Binding-site contacts:
Ligand atom C10 contacts residue TYR171 of chain 1.A at 3.4 Å (hydrophobic).
Ligand atom C11 contacts residue TYR171 of chain 1.A at 3.6 Å (hydrophobic).
Ligand atom O10 contacts residue PHE166 of chain 1.A at 3.6 Å.
Ligand atom C1 contacts residue SO41 of chain 1.N at 3.3 Å.
Ligand atom C11 contacts residue HIS192 of chain 1.A at 3.8 Å.
Ligand atom N2 contacts residue GLY132 of chain 1.A at 3.9 Å.
Ligand atom O10 contacts residue TYR171 of chain 1.A at 2.7 Å (h-bond).
Ligand atom O7 contacts residue GLY132 of chain 1.A at 3.6 Å.
Ligand atom O6 contacts residue SER196 of chain 1.A at 4.0 Å.
Ligand atom C3 contacts residue GLN193 of chain 1.A at 3.5 Å.
Ligand atom C7 contacts residue ALA190 of chain 1.A at 3.7 Å (hydrophobic).
Ligand atom O7 contacts residue GLY134 of chain 1.A at 2.8 Å (h-bond).
Ligand atom C7 contacts residue TYR194 of chain 1.A at 3.8 Å (hydrophobic).
Ligand atom C7 contacts residue GLY132 of chain 1.A at 3.4 Å.
Ligand atom O5 contacts residue SO41 of chain 1.N at 3.5 Å (h-bond).
Ligand atom C2 contacts residue TYR194 of chain 1.A at 3.6 Å (hydrophobic).
Ligand atom C7 contacts residue GLY134 of chain 1.A at 3.7 Å.
Ligand atom O1 contacts residue GLY132 of chain 1.A at 4.1 Å.
Ligand atom C11 contacts residue GLN193 of chain 1.A at 3.4 Å.
Ligand atom C8 contacts residue ILE133 of chain 1.A at 3.9 Å (hydrophobic).
Ligand atom O7 contacts residue GLN191 of chain 1.A at 3.6 Å.
Ligand atom O7 contacts residue GLN193 of chain 1.A at 2.9 Å (h-bond).
Ligand atom O1 contacts residue SO41 of chain 1.N at 2.7 Å (h-bond).
Ligand atom C8 contacts residue GLN193 of chain 1.A at 3.9 Å.
Ligand atom O7 contacts residue ALA190 of chain 1.A at 4.0 Å.
Ligand atom O7 contacts residue ILE133 of chain 1.A at 3.7 Å.
Ligand atom C8 contacts residue TYR194 of chain 1.A at 3.6 Å (hydrophobic).
Ligand atom C8 contacts residue GLY132 of chain 1.A at 3.5 Å.
Ligand atom C9 contacts residue GLN193 of chain 1.A at 3.6 Å.
Ligand atom O3 contacts residue GLN193 of chain 1.A at 4.1 Å.
Ligand atom O4 contacts residue GLN193 of chain 1.A at 3.9 Å.
Ligand atom C7 contacts residue GLN193 of chain 1.A at 4.0 Å.
Ligand atom C1 contacts residue TYR194 of chain 1.A at 3.3 Å (hydrophobic).
Ligand atom C8 contacts residue ALA190 of chain 1.A at 3.2 Å (hydrophobic).
Ligand atom O10 contacts residue HIS192 of chain 1.A at 3.7 Å.
Ligand atom C8 contacts residue PHE166 of chain 1.A at 4.0 Å (hydrophobic).
Ligand atom N2 contacts residue TYR194 of chain 1.A at 2.8 Å (h-bond).
Ligand atom C9 contacts residue TYR171 of chain 1.A at 3.3 Å (hydrophobic).
Ligand atom O1 contacts residue TYR194 of chain 1.A at 3.6 Å (h-bond).
Ligand atom O7 contacts residue HIS192 of chain 1.A at 3.1 Å (h-bond).

Sequence of chain 1.A:
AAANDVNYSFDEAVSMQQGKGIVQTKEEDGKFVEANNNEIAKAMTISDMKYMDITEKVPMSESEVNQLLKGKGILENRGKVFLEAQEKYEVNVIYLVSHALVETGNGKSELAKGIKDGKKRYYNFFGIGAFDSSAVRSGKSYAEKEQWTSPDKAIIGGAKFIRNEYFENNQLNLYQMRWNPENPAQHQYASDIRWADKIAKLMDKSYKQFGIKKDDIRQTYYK

This protein binds this small molecule.
Small molecule (SMILES): CC(=O)N[C@@H]1[C@@H](O[C@H](C)C(=O)O)[C@H](O[C@@H]2O[C@H](CO)[C@@H](O)[C@H](O)[C@H]2NC(C)=O)[C@@H](CO)O[C@H]1O